A protein and the small-molecule ligand that binds it are described below.
Small molecule (SMILES): CC(=O)N[C@H]1[C@H](O[C@H]2[C@H](O)[C@@H](NC(C)=O)CO[C@@H]2CO)O[C@H](CO)[C@@H](O[C@@H]2O[C@H](CO)[C@@H](O)[C@H](O[C@H]3O[C@H](CO)[C@@H](O)[C@H](O)[C@@H]3O)[C@@H]2O)[C@@H]1O

Sequence of chain 1.A:
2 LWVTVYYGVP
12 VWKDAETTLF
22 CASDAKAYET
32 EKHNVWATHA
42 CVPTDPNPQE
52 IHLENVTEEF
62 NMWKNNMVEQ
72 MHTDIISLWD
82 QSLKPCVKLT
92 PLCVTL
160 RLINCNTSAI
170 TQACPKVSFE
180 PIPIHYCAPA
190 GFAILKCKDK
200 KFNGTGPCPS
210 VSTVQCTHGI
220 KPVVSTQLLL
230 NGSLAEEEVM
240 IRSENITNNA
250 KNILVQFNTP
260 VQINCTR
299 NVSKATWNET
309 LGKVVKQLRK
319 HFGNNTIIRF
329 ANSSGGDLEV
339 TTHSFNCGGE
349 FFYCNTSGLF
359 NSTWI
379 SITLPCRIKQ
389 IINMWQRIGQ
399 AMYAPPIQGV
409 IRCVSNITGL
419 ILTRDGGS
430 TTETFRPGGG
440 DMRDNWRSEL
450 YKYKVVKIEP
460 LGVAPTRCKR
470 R

Binding-site contacts:
Ligand atom C3 contacts residue ASN230 of chain 1.A at 3.8 Å.
Ligand atom O5 contacts residue SER413 of chain 1.A at 4.2 Å.
Ligand atom C8 contacts residue LEU229 of chain 1.A at 4.0 Å (hydrophobic).
Ligand atom C4 contacts residue ASN230 of chain 1.A at 4.2 Å.
Ligand atom O6 contacts residue GLY407 of chain 1.A at 3.4 Å.
Ligand atom O4 contacts residue ILE405 of chain 1.A at 3.4 Å.
Ligand atom O3 contacts residue CYS345 of chain 1.A at 3.7 Å.
Ligand atom C1 contacts residue ASN230 of chain 1.A at 1.4 Å.
Ligand atom O6 contacts residue VAL408 of chain 1.A at 2.5 Å (h-bond).
Ligand atom O7 contacts residue LEU229 of chain 1.A at 4.2 Å.
Ligand atom O6 contacts residue VAL412 of chain 1.A at 3.5 Å (h-bond).
Ligand atom O7 contacts residue SER413 of chain 1.A at 3.1 Å.
Ligand atom C7 contacts residue CYS345 of chain 1.A at 4.2 Å (hydrophobic).
Ligand atom O5 contacts residue ASN230 of chain 1.A at 2.4 Å (h-bond).
Ligand atom C8 contacts residue VAL412 of chain 1.A at 3.7 Å (hydrophobic).
Ligand atom N2 contacts residue ASN230 of chain 1.A at 2.9 Å (h-bond).
Ligand atom C5 contacts residue VAL412 of chain 1.A at 3.3 Å (hydrophobic).
Ligand atom O7 contacts residue CYS411 of chain 1.A at 3.9 Å.
Ligand atom C6 contacts residue VAL408 of chain 1.A at 3.8 Å (hydrophobic).
Ligand atom O4 contacts residue GLU179 of chain 1.A at 4.1 Å.
Ligand atom O3 contacts residue PRO180 of chain 1.A at 4.2 Å.
Ligand atom C7 contacts residue SER413 of chain 1.A at 3.9 Å.
Ligand atom O6 contacts residue GLY346 of chain 1.A at 4.1 Å.
Ligand atom C5 contacts residue ASN230 of chain 1.A at 3.7 Å.
Ligand atom O2 contacts residue GLU179 of chain 1.A at 4.1 Å.
Ligand atom O2 contacts residue SER177 of chain 1.A at 3.9 Å.
Ligand atom O7 contacts residue ASN230 of chain 1.A at 3.8 Å.
Ligand atom O3 contacts residue ILE405 of chain 1.A at 4.0 Å.
Ligand atom C2 contacts residue ASN230 of chain 1.A at 2.5 Å.
Ligand atom C6 contacts residue VAL412 of chain 1.A at 3.6 Å (hydrophobic).
Ligand atom C1 contacts residue SER413 of chain 1.A at 3.4 Å.
Ligand atom O6 contacts residue ILE409 of chain 1.A at 3.5 Å.
Ligand atom C2 contacts residue PRO180 of chain 1.A at 4.0 Å (hydrophobic).
Ligand atom N2 contacts residue PRO180 of chain 1.A at 3.8 Å.
Ligand atom C7 contacts residue ASN230 of chain 1.A at 3.6 Å.
Ligand atom C8 contacts residue ASN344 of chain 1.A at 3.6 Å.
Ligand atom O4 contacts residue VAL412 of chain 1.A at 3.8 Å.
Ligand atom O5 contacts residue VAL412 of chain 1.A at 4.2 Å.
Ligand atom C4 contacts residue VAL412 of chain 1.A at 4.1 Å (hydrophobic).
Ligand atom C6 contacts residue GLY346 of chain 1.A at 4.1 Å.